Sequence of chain 1.D:
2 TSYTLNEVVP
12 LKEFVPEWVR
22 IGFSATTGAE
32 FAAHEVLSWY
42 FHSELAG

Sequence of chain 1.C:
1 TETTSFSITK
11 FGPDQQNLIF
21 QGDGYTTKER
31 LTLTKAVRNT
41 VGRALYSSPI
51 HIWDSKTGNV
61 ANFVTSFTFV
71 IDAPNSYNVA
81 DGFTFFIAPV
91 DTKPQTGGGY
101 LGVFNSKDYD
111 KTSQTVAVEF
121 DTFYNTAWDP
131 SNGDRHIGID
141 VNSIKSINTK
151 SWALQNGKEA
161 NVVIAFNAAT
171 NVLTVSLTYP

A protein and the small-molecule ligand that binds it are described below.
Small molecule (SMILES): CO[C@H]1O[C@H](CO)[C@@H](O)[C@H](O)[C@H]1O

Binding-site contacts:
Ligand atom C1 contacts residue ALA30 of chain 1.D at 3.7 Å (hydrophobic).
Ligand atom C6 contacts residue PHE123 of chain 1.C at 3.1 Å (hydrophobic).
Ligand atom O6 contacts residue ALA30 of chain 1.D at 3.1 Å (h-bond).
Ligand atom C6 contacts residue GLU31 of chain 1.D at 4.2 Å.
Ligand atom C4 contacts residue GLY29 of chain 1.D at 4.4 Å.
Ligand atom C3 contacts residue GLY99 of chain 1.C at 3.8 Å.
Ligand atom C5 contacts residue ALA30 of chain 1.D at 3.9 Å (hydrophobic).
Ligand atom C6 contacts residue ALA80 of chain 1.C at 3.9 Å (hydrophobic).
Ligand atom C6 contacts residue ALA30 of chain 1.D at 3.9 Å (hydrophobic).
Ligand atom C5 contacts residue PHE123 of chain 1.C at 3.5 Å (hydrophobic).
Ligand atom O6 contacts residue THR28 of chain 1.D at 4.3 Å.
Ligand atom O6 contacts residue GLY29 of chain 1.D at 3.2 Å.
Ligand atom O6 contacts residue GLU31 of chain 1.D at 3.3 Å (salt-bridge).
Ligand atom O5 contacts residue ALA30 of chain 1.D at 2.9 Å (h-bond).
Ligand atom O4 contacts residue ASN125 of chain 1.C at 2.7 Å (h-bond).
Ligand atom C3 contacts residue GLY98 of chain 1.C at 4.3 Å.
Ligand atom O4 contacts residue PHE123 of chain 1.C at 3.6 Å.
Ligand atom O3 contacts residue ASN125 of chain 1.C at 4.4 Å.
Ligand atom C5 contacts residue GLY29 of chain 1.D at 4.4 Å.
Ligand atom C4 contacts residue GLY98 of chain 1.C at 4.0 Å.
Ligand atom O6 contacts residue PHE123 of chain 1.C at 4.5 Å.
Ligand atom C6 contacts residue GLY29 of chain 1.D at 4.3 Å.
Ligand atom O5 contacts residue GLY29 of chain 1.D at 3.8 Å.
Ligand atom C4 contacts residue PHE123 of chain 1.C at 4.2 Å (hydrophobic).
Ligand atom C5 contacts residue ASP81 of chain 1.C at 4.0 Å.
Ligand atom C6 contacts residue ASP81 of chain 1.C at 3.4 Å.
Ligand atom C4 contacts residue ASN125 of chain 1.C at 3.9 Å.
Ligand atom O4 contacts residue ASP81 of chain 1.C at 2.7 Å (salt-bridge).
Ligand atom O4 contacts residue GLY98 of chain 1.C at 3.8 Å.
Ligand atom O6 contacts residue ASP81 of chain 1.C at 2.9 Å (salt-bridge).
Ligand atom O6 contacts residue ALA80 of chain 1.C at 3.4 Å.
Ligand atom C4 contacts residue GLY99 of chain 1.C at 3.5 Å.
Ligand atom O3 contacts residue GLY98 of chain 1.C at 3.7 Å.
Ligand atom O4 contacts residue GLY99 of chain 1.C at 3.0 Å (h-bond).
Ligand atom C5 contacts residue ASN125 of chain 1.C at 4.5 Å.
Ligand atom C7 contacts residue ALA30 of chain 1.D at 4.1 Å (hydrophobic).
Ligand atom C3 contacts residue ASN125 of chain 1.C at 4.2 Å.
Ligand atom C4 contacts residue ASP81 of chain 1.C at 3.3 Å.
Ligand atom O3 contacts residue GLY99 of chain 1.C at 3.0 Å (h-bond).